Sequence of chain 1.A:
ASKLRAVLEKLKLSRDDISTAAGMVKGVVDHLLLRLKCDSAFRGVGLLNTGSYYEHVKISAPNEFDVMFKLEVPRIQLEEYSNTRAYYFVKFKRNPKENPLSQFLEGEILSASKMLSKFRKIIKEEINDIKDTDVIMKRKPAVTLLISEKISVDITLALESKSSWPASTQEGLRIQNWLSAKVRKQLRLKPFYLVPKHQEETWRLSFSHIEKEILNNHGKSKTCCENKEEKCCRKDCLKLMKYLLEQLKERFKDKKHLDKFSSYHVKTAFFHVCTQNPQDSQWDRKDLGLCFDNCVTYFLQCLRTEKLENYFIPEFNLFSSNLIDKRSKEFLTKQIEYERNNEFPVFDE

Binding-site contacts:
Ligand atom O21 contacts residue ASN322 of chain 1.A at 2.8 Å (h-bond).
Ligand atom C17 contacts residue ASN322 of chain 1.A at 3.4 Å.
Ligand atom C19 contacts residue TYR276 of chain 1.A at 3.3 Å (hydrophobic).
Ligand atom O21 contacts residue ILE325 of chain 1.A at 3.8 Å.
Ligand atom C13 contacts residue TYR276 of chain 1.A at 3.5 Å (hydrophobic).
Ligand atom C6 contacts residue LEU330 of chain 1.A at 3.4 Å (hydrophobic).
Ligand atom C3 contacts residue TYR276 of chain 1.A at 3.8 Å (hydrophobic).
Ligand atom N14 contacts residue ARG216 of chain 1.A at 3.2 Å (salt-bridge).
Ligand atom C18 contacts residue ASN322 of chain 1.A at 3.4 Å.
Ligand atom C8 contacts residue SER274 of chain 1.A at 3.8 Å.
Ligand atom C11 contacts residue SER274 of chain 1.A at 3.4 Å.
Ligand atom C17 contacts residue TYR276 of chain 1.A at 3.8 Å (hydrophobic).
Ligand atom C5 contacts residue LEU330 of chain 1.A at 3.8 Å (hydrophobic).
Ligand atom C8 contacts residue HIS277 of chain 1.A at 3.6 Å.
Ligand atom C1 contacts residue TYR276 of chain 1.A at 3.8 Å (hydrophobic).
Ligand atom C22 contacts residue LEU217 of chain 1.A at 3.3 Å (hydrophobic).
Ligand atom C24 contacts residue PHE328 of chain 1.A at 3.8 Å (hydrophobic).
Ligand atom O21 contacts residue TYR276 of chain 1.A at 3.5 Å (h-bond).
Ligand atom N14 contacts residue TYR276 of chain 1.A at 3.7 Å.
Ligand atom O20 contacts residue ASN322 of chain 1.A at 2.8 Å (h-bond).
Ligand atom C24 contacts residue ASN322 of chain 1.A at 3.7 Å.
Ligand atom C15 contacts residue TYR276 of chain 1.A at 3.7 Å (hydrophobic).
Ligand atom C24 contacts residue ALA87 of chain 1.A at 3.3 Å (hydrophobic).
Ligand atom C17 contacts residue ARG216 of chain 1.A at 3.8 Å.
Ligand atom C15 contacts residue ARG216 of chain 1.A at 3.7 Å.
Ligand atom C11 contacts residue LYS272 of chain 1.A at 3.3 Å.
Ligand atom CL23 contacts residue LYS272 of chain 1.A at 3.2 Å.
Ligand atom C9 contacts residue LYS272 of chain 1.A at 3.6 Å.
Ligand atom C2 contacts residue ARG216 of chain 1.A at 3.8 Å.
Ligand atom C13 contacts residue ARG216 of chain 1.A at 3.4 Å.
Ligand atom C18 contacts residue TYR276 of chain 1.A at 3.5 Å (hydrophobic).
Ligand atom CL23 contacts residue ASP271 of chain 1.A at 3.4 Å.
Ligand atom C11 contacts residue HIS277 of chain 1.A at 3.4 Å.
Ligand atom C22 contacts residue ASN322 of chain 1.A at 3.7 Å.
Ligand atom C22 contacts residue TYR276 of chain 1.A at 3.4 Å (hydrophobic).
Ligand atom C2 contacts residue TYR276 of chain 1.A at 3.6 Å (hydrophobic).
Ligand atom O21 contacts residue LEU217 of chain 1.A at 3.8 Å.
Ligand atom N16 contacts residue ARG216 of chain 1.A at 3.8 Å.
Ligand atom C19 contacts residue ARG216 of chain 1.A at 3.5 Å.
Ligand atom C18 contacts residue ARG216 of chain 1.A at 3.7 Å.

A protein and the small-molecule ligand that binds it are described below.
Small molecule (SMILES): COc1cc2ncnc3c2c(c1OC)C=C(C)N3c1ccc(Cl)cc1